Binding-site contacts:
Ligand atom O14 contacts residue SER176 of chain 1.A at 2.6 Å (h-bond).
Ligand atom C4 contacts residue GLN173 of chain 1.A at 4.0 Å.
Ligand atom N2 contacts residue SER171 of chain 1.A at 2.9 Å (h-bond).
Ligand atom C1 contacts residue SER171 of chain 1.A at 3.6 Å.
Ligand atom N1 contacts residue ASN194 of chain 1.A at 3.0 Å (h-bond).
Ligand atom C9 contacts residue GLN173 of chain 1.A at 3.8 Å.
Ligand atom C14 contacts residue HIS41 of chain 1.A at 3.8 Å.
Ligand atom C11 contacts residue GLN173 of chain 1.A at 3.5 Å.
Ligand atom C5 contacts residue CYS172 of chain 1.A at 3.6 Å (hydrophobic).
Ligand atom C7 contacts residue SER171 of chain 1.A at 3.1 Å.
Ligand atom C4 contacts residue CYS172 of chain 1.A at 3.9 Å (hydrophobic).
Ligand atom O8 contacts residue GLN173 of chain 1.A at 4.0 Å.
Ligand atom N1 contacts residue SER171 of chain 1.A at 3.3 Å (h-bond).
Ligand atom C12 contacts residue GLN173 of chain 1.A at 3.8 Å.
Ligand atom C10 contacts residue GLN173 of chain 1.A at 3.8 Å.
Ligand atom N2 contacts residue ASP170 of chain 1.A at 3.1 Å (salt-bridge).
Ligand atom C1 contacts residue TRP192 of chain 1.A at 3.7 Å (hydrophobic).
Ligand atom N3 contacts residue SER176 of chain 1.A at 3.8 Å.
Ligand atom N2 contacts residue TRP192 of chain 1.A at 3.5 Å (h-bond).
Ligand atom C6 contacts residue TRP192 of chain 1.A at 3.9 Å (hydrophobic).
Ligand atom N2 contacts residue GLY204 of chain 1.A at 3.6 Å.
Ligand atom C5 contacts residue VAL190 of chain 1.A at 4.0 Å (hydrophobic).
Ligand atom C14 contacts residue SER176 of chain 1.A at 4.0 Å.
Ligand atom C5 contacts residue SER176 of chain 1.A at 3.7 Å.
Ligand atom C2 contacts residue ASN194 of chain 1.A at 3.8 Å.
Ligand atom O14 contacts residue HIS41 of chain 1.A at 3.1 Å (h-bond).
Ligand atom C7 contacts residue TRP192 of chain 1.A at 3.8 Å (hydrophobic).
Ligand atom N1 contacts residue GLY193 of chain 1.A at 3.6 Å.
Ligand atom C2 contacts residue GLY193 of chain 1.A at 3.9 Å.
Ligand atom N3 contacts residue GLN173 of chain 1.A at 3.8 Å.
Ligand atom C2 contacts residue CYS197 of chain 1.A at 3.9 Å (hydrophobic).
Ligand atom C7 contacts residue GLY193 of chain 1.A at 3.7 Å.
Ligand atom C1 contacts residue GLY193 of chain 1.A at 3.7 Å.
Ligand atom C13 contacts residue HIS41 of chain 1.A at 4.0 Å.
Ligand atom C6 contacts residue SER171 of chain 1.A at 3.9 Å.
Ligand atom O8 contacts residue ILE195 of chain 1.A at 3.7 Å.
Ligand atom N1 contacts residue ASP170 of chain 1.A at 2.8 Å (salt-bridge).
Ligand atom C7 contacts residue ASP170 of chain 1.A at 3.6 Å.
Ligand atom C8 contacts residue GLN173 of chain 1.A at 3.8 Å.
Ligand atom C6 contacts residue VAL190 of chain 1.A at 3.9 Å (hydrophobic).

Sequence of chain 1.A:
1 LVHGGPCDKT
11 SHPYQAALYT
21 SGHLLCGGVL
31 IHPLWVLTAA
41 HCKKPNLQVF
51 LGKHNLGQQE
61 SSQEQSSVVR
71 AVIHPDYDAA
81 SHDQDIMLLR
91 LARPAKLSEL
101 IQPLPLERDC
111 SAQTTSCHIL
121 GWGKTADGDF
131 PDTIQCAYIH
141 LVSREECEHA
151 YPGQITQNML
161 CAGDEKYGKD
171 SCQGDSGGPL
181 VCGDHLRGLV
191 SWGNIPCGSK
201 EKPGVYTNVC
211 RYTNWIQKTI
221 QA

This protein binds this small molecule.
Small molecule (SMILES): [H]/N=C(/N)c1ccc(NC(=O)c2ccccc2O)cc1